A small-molecule ligand and the protein it binds are described below.
Small molecule (SMILES): CCOC(=O)/C(=N\O)C(C)=O

Sequence of chain 1.B:
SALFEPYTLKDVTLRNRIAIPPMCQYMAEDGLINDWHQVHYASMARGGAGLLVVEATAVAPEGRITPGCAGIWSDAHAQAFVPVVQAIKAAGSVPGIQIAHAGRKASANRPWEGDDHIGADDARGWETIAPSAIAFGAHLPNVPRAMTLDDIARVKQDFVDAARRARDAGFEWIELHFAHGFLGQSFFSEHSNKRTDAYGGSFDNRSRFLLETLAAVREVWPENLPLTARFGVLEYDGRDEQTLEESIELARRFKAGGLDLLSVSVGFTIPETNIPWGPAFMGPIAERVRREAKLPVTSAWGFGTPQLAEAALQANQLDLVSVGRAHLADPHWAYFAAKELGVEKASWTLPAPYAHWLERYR

Binding-site contacts:
Ligand atom N1 contacts residue ALA92 of chain 1.B at 4.4 Å.
Ligand atom O1 contacts residue PRO352 of chain 1.B at 4.3 Å.
Ligand atom C1 contacts residue ASP36 of chain 1.A at 4.2 Å.
Ligand atom C2 contacts residue ARG47 of chain 1.B at 4.3 Å.
Ligand atom O2 contacts residue MET28 of chain 1.A at 3.6 Å.
Ligand atom N1 contacts residue ALA91 of chain 1.B at 3.9 Å.
Ligand atom C6 contacts residue MET28 of chain 1.A at 4.0 Å (hydrophobic).
Ligand atom O3 contacts residue ALA92 of chain 1.B at 3.5 Å.
Ligand atom O3 contacts residue TRP37 of chain 1.A at 4.2 Å.
Ligand atom O1 contacts residue TRP37 of chain 1.A at 3.7 Å.
Ligand atom C3 contacts residue TRP37 of chain 1.A at 3.9 Å (hydrophobic).
Ligand atom N1 contacts residue ARG47 of chain 1.B at 3.7 Å.
Ligand atom C4 contacts residue MET28 of chain 1.A at 4.0 Å (hydrophobic).
Ligand atom O3 contacts residue ARG47 of chain 1.B at 3.8 Å.
Ligand atom N1 contacts residue TRP37 of chain 1.A at 4.1 Å.
Ligand atom C1 contacts residue TRP37 of chain 1.A at 4.4 Å (hydrophobic).
Ligand atom O2 contacts residue ASN35 of chain 1.A at 4.4 Å.
Ligand atom C5 contacts residue ALA91 of chain 1.B at 4.1 Å (hydrophobic).
Ligand atom C1 contacts residue ARG47 of chain 1.B at 4.4 Å.
Ligand atom C3 contacts residue ARG47 of chain 1.B at 4.3 Å.
Ligand atom C1 contacts residue ALA91 of chain 1.B at 4.3 Å (hydrophobic).
Ligand atom C4 contacts residue ALA91 of chain 1.B at 4.2 Å (hydrophobic).
Ligand atom O3 contacts residue ALA91 of chain 1.B at 3.3 Å (h-bond).
Ligand atom C3 contacts residue ALA91 of chain 1.B at 4.3 Å (hydrophobic).
Ligand atom C6 contacts residue PRO352 of chain 1.B at 3.9 Å (hydrophobic).
Ligand atom O1 contacts residue ALA91 of chain 1.B at 4.0 Å.
Ligand atom O2 contacts residue TRP37 of chain 1.A at 3.7 Å.
Ligand atom O4 contacts residue MET28 of chain 1.A at 3.5 Å.
Ligand atom C4 contacts residue TRP37 of chain 1.A at 4.0 Å (hydrophobic).
Ligand atom C2 contacts residue TRP37 of chain 1.A at 4.4 Å (hydrophobic).
Ligand atom C5 contacts residue PRO352 of chain 1.B at 4.1 Å (hydrophobic).

Sequence of chain 1.A:
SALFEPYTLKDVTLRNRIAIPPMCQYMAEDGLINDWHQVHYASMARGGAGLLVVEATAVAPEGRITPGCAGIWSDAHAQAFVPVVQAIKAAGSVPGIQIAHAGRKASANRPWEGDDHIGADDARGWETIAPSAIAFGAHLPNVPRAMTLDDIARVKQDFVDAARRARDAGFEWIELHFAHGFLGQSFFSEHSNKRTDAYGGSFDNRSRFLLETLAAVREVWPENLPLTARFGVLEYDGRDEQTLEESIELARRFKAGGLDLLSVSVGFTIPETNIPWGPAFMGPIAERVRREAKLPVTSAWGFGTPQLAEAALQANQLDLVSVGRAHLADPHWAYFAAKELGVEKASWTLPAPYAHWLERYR